Sequence of chain 1.A:
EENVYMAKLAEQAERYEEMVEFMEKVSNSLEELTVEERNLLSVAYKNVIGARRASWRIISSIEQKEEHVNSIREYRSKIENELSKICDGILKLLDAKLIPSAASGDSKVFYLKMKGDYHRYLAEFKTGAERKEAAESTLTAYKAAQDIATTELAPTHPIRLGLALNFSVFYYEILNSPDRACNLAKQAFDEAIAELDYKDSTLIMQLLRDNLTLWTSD

Binding-site contacts:
Ligand atom CAT contacts residue GLY60 of chain 1.A at 4.0 Å.
Ligand atom NAF contacts residue LEU4 of chain 1.B at 2.4 Å (h-bond).
Ligand atom CAM contacts residue ASN57 of chain 1.A at 4.1 Å.
Ligand atom CAK contacts residue ASN57 of chain 1.A at 3.2 Å.
Ligand atom CAR contacts residue LYS56 of chain 1.A at 4.3 Å.
Ligand atom O contacts residue LYS56 of chain 1.A at 2.1 Å.
Ligand atom CG contacts residue ILE31 of chain 1.B at 3.8 Å (hydrophobic).
Ligand atom CAS contacts residue THR6 of chain 1.B at 4.1 Å.
Ligand atom CAP contacts residue LEU4 of chain 1.B at 3.7 Å (hydrophobic).
Ligand atom CAU contacts residue HIS10 of chain 1.B at 3.5 Å.
Ligand atom OAA contacts residue ASN57 of chain 1.A at 2.8 Å (h-bond).
Ligand atom C contacts residue LYS56 of chain 1.A at 3.0 Å.
Ligand atom CAL contacts residue LEU4 of chain 1.B at 3.4 Å (hydrophobic).
Ligand atom OAB contacts residue VAL53 of chain 1.A at 4.1 Å.
Ligand atom CD1 contacts residue ILE31 of chain 1.B at 4.0 Å (hydrophobic).
Ligand atom C contacts residue VAL53 of chain 1.A at 4.0 Å (hydrophobic).
Ligand atom CAJ contacts residue ASN57 of chain 1.A at 4.0 Å.
Ligand atom CAJ contacts residue LEU4 of chain 1.B at 3.2 Å (hydrophobic).
Ligand atom CG contacts residue HIS5 of chain 1.B at 3.5 Å.
Ligand atom CB contacts residue ILE31 of chain 1.B at 3.9 Å (hydrophobic).
Ligand atom N contacts residue LYS56 of chain 1.A at 3.5 Å.
Ligand atom CB contacts residue HIS5 of chain 1.B at 3.3 Å.
Ligand atom CA contacts residue HIS5 of chain 1.B at 3.6 Å.
Ligand atom CAT contacts residue ASN57 of chain 1.A at 4.2 Å.
Ligand atom CD2 contacts residue LYS56 of chain 1.A at 4.3 Å.
Ligand atom CAU contacts residue THR6 of chain 1.B at 4.1 Å.
Ligand atom CA contacts residue LYS56 of chain 1.A at 3.6 Å.
Ligand atom OXT contacts residue VAL53 of chain 1.A at 4.2 Å.
Ligand atom CB contacts residue LYS56 of chain 1.A at 4.0 Å.
Ligand atom CAR contacts residue ASN57 of chain 1.A at 3.5 Å.
Ligand atom O contacts residue VAL53 of chain 1.A at 3.6 Å.
Ligand atom CD2 contacts residue ILE31 of chain 1.B at 3.2 Å (hydrophobic).
Ligand atom CD1 contacts residue HIS5 of chain 1.B at 3.0 Å.
Ligand atom N contacts residue HIS5 of chain 1.B at 4.0 Å.
Ligand atom O contacts residue SER52 of chain 1.A at 4.3 Å.
Ligand atom CAV contacts residue HIS10 of chain 1.B at 3.7 Å.
Ligand atom OAB contacts residue HIS5 of chain 1.B at 4.3 Å.
Ligand atom NAF contacts residue HIS5 of chain 1.B at 3.6 Å (h-bond).
Ligand atom OXT contacts residue LYS56 of chain 1.A at 3.0 Å (salt-bridge).
Ligand atom CAS contacts residue LEU4 of chain 1.B at 3.4 Å (hydrophobic).

Sequence of chain 1.B:
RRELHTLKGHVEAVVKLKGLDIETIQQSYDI

This small molecule binds to this protein.
Small molecule (SMILES): CC(C)C[C@H](NC(=O)[C@H](O)[C@H](N)Cc1ccccc1)C(=O)O